Sequence of chain 1.A:
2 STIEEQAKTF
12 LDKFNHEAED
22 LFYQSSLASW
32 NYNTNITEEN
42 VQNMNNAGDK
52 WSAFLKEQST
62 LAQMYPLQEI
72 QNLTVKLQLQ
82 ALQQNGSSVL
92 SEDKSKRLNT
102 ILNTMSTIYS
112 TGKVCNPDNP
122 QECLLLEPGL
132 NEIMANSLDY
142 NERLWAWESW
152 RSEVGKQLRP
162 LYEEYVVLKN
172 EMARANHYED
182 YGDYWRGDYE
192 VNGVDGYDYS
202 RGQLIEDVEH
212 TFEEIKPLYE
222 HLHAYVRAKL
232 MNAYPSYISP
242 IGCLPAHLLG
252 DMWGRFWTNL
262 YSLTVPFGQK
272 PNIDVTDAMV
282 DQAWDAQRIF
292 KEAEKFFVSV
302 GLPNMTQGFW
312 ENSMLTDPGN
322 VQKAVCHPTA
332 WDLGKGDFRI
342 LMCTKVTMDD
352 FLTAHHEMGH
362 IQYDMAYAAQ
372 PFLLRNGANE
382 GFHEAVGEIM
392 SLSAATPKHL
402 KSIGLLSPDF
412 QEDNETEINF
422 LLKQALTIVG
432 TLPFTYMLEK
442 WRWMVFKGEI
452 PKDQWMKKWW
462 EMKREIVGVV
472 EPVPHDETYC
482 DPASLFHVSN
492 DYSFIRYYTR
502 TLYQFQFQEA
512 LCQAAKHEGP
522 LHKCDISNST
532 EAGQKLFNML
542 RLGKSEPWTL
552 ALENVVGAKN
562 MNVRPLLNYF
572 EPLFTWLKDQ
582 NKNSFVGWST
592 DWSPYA

Binding-site contacts:
Ligand atom C5 contacts residue ASN529 of chain 1.A at 3.6 Å.
Ligand atom N2 contacts residue ASN529 of chain 1.A at 2.9 Å (h-bond).
Ligand atom O7 contacts residue ASN529 of chain 1.A at 4.3 Å.
Ligand atom O7 contacts residue SER403 of chain 1.A at 4.4 Å.
Ligand atom C8 contacts residue SER528 of chain 1.A at 4.2 Å.
Ligand atom C1 contacts residue ASN529 of chain 1.A at 1.4 Å.
Ligand atom O5 contacts residue ASN529 of chain 1.A at 2.3 Å (h-bond).
Ligand atom O3 contacts residue SER403 of chain 1.A at 4.4 Å.
Ligand atom C2 contacts residue ASN529 of chain 1.A at 2.5 Å.
Ligand atom C7 contacts residue SER403 of chain 1.A at 4.0 Å.
Ligand atom C3 contacts residue ASN529 of chain 1.A at 3.8 Å.
Ligand atom C7 contacts residue ASN529 of chain 1.A at 3.8 Å.
Ligand atom C8 contacts residue ASP526 of chain 1.A at 3.5 Å.
Ligand atom C4 contacts residue ASN529 of chain 1.A at 4.2 Å.
Ligand atom C8 contacts residue SER403 of chain 1.A at 3.6 Å.

A small-molecule ligand and the protein it binds are described below.
Small molecule (SMILES): CC(=O)N[C@@H]1[C@@H](O)[C@H](O)[C@@H](CO)O[C@H]1O